This protein binds this small molecule.
Small molecule (SMILES): CC(=O)N[C@@H]1[C@@H](O)[C@H](O)[C@@H](CO)O[C@H]1O

Sequence of chain 1.G:
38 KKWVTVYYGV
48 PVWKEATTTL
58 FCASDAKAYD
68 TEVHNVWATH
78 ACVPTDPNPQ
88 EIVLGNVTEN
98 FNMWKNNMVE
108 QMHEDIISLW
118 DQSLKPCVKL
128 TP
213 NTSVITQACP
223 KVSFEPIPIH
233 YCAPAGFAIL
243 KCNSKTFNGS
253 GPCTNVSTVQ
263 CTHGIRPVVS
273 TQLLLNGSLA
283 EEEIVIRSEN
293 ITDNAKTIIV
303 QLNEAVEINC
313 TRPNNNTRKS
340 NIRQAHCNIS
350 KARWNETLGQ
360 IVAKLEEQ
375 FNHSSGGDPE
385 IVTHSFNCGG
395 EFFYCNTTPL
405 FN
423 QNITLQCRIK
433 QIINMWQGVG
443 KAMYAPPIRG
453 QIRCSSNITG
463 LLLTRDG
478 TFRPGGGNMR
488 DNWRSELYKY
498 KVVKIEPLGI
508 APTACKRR

Sequence of chain 1.I:
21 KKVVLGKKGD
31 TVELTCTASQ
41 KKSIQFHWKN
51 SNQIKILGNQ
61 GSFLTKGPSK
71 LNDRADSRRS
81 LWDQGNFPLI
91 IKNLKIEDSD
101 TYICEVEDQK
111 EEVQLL

Binding-site contacts:
Ligand atom C1 contacts residue ASN292 of chain 1.G at 1.5 Å.
Ligand atom O7 contacts residue ASN292 of chain 1.G at 3.5 Å (h-bond).
Ligand atom C7 contacts residue THR294 of chain 1.G at 3.6 Å.
Ligand atom C8 contacts residue THR294 of chain 1.G at 3.4 Å.
Ligand atom N2 contacts residue THR294 of chain 1.G at 3.0 Å (h-bond).
Ligand atom N2 contacts residue ASN292 of chain 1.G at 2.9 Å (h-bond).
Ligand atom C3 contacts residue ASN292 of chain 1.G at 3.9 Å.
Ligand atom C4 contacts residue ASN292 of chain 1.G at 4.4 Å.
Ligand atom C5 contacts residue ASN292 of chain 1.G at 3.8 Å.
Ligand atom C8 contacts residue ILE293 of chain 1.G at 3.9 Å (hydrophobic).
Ligand atom C2 contacts residue THR294 of chain 1.G at 4.0 Å.
Ligand atom C7 contacts residue ASN292 of chain 1.G at 3.3 Å.
Ligand atom C6 contacts residue LYS110 of chain 1.I at 4.5 Å.
Ligand atom C3 contacts residue THR294 of chain 1.G at 4.3 Å.
Ligand atom C8 contacts residue ASN292 of chain 1.G at 3.6 Å.
Ligand atom C2 contacts residue ASN292 of chain 1.G at 2.6 Å.
Ligand atom O7 contacts residue GLU291 of chain 1.G at 4.2 Å.
Ligand atom C1 contacts residue THR294 of chain 1.G at 4.2 Å.
Ligand atom O5 contacts residue ASN292 of chain 1.G at 2.5 Å (h-bond).